A small-molecule ligand and the protein it binds are described below.
Small molecule (SMILES): CC1(C)N=C(SS(C)(=O)=O)C(C)(C)N1[O]

Binding-site contacts:
Ligand atom C3 contacts residue CYS131 of chain 1.A at 3.0 Å (hydrophobic).
Ligand atom C6 contacts residue ASP127 of chain 1.A at 4.2 Å.
Ligand atom S3 contacts residue CYS131 of chain 1.A at 2.1 Å (h-bond).
Ligand atom N4 contacts residue CYS131 of chain 1.A at 3.2 Å (h-bond).

Sequence of chain 1.A:
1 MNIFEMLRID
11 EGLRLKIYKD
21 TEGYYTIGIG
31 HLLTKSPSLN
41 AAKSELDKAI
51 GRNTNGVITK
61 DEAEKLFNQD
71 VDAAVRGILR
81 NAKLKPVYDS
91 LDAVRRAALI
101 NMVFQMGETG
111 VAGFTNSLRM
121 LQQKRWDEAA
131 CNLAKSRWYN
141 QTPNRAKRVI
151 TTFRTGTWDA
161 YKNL